Sequence of chain 1.B:
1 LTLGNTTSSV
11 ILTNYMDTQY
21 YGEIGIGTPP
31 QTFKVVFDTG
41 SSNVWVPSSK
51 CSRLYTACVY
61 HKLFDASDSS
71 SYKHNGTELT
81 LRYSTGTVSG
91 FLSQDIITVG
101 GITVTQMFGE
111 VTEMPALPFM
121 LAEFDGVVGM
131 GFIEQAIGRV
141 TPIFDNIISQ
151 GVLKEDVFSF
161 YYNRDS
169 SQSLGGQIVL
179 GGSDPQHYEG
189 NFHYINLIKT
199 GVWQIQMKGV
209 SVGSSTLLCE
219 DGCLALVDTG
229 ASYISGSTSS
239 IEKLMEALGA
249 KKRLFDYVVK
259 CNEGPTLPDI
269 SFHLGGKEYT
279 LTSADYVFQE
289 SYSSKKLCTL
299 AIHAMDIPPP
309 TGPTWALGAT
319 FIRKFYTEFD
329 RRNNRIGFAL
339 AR

Binding-site contacts:
Ligand atom C27 contacts residue PRO118 of chain 1.B at 3.6 Å (hydrophobic).
Ligand atom C28 contacts residue PHE124 of chain 1.B at 3.9 Å (hydrophobic).
Ligand atom C14 contacts residue ALA229 of chain 1.B at 3.7 Å (hydrophobic).
Ligand atom C28 contacts residue ALA122 of chain 1.B at 3.8 Å (hydrophobic).
Ligand atom C15 contacts residue THR85 of chain 1.B at 3.7 Å.
Ligand atom C20 contacts residue SER230 of chain 1.B at 3.6 Å.
Ligand atom C22 contacts residue SER230 of chain 1.B at 3.5 Å.
Ligand atom C3 contacts residue TYR83 of chain 1.B at 3.7 Å (hydrophobic).
Ligand atom N1 contacts residue ASP38 of chain 1.B at 2.8 Å (salt-bridge).
Ligand atom C29 contacts residue GLN19 of chain 1.B at 3.9 Å.
Ligand atom C9 contacts residue ASP226 of chain 1.B at 3.5 Å.
Ligand atom O8 contacts residue SER84 of chain 1.B at 3.6 Å.
Ligand atom C18 contacts residue MET303 of chain 1.B at 3.9 Å (hydrophobic).
Ligand atom C4 contacts residue THR85 of chain 1.B at 3.7 Å.
Ligand atom C11 contacts residue ASP38 of chain 1.B at 3.1 Å.
Ligand atom C23 contacts residue SER230 of chain 1.B at 3.7 Å.
Ligand atom C26 contacts residue PRO118 of chain 1.B at 3.7 Å (hydrophobic).
Ligand atom C17 contacts residue ALA229 of chain 1.B at 3.8 Å (hydrophobic).
Ligand atom O8 contacts residue THR85 of chain 1.B at 3.1 Å (h-bond).
Ligand atom C11 contacts residue TYR83 of chain 1.B at 3.7 Å (hydrophobic).
Ligand atom O8 contacts residue TYR83 of chain 1.B at 3.9 Å.
Ligand atom C17 contacts residue MET303 of chain 1.B at 3.6 Å (hydrophobic).
Ligand atom C23 contacts residue GLY228 of chain 1.B at 3.4 Å.
Ligand atom C14 contacts residue GLY228 of chain 1.B at 3.8 Å.
Ligand atom O30 contacts residue THR85 of chain 1.B at 3.8 Å.
Ligand atom C2 contacts residue ASP38 of chain 1.B at 3.6 Å.
Ligand atom C13 contacts residue ALA229 of chain 1.B at 3.7 Å (hydrophobic).
Ligand atom C6 contacts residue ASP226 of chain 1.B at 3.8 Å.
Ligand atom C21 contacts residue SER230 of chain 1.B at 3.1 Å.
Ligand atom C3 contacts residue THR85 of chain 1.B at 3.8 Å.
Ligand atom N7 contacts residue GLY40 of chain 1.B at 3.8 Å.
Ligand atom C15 contacts residue ALA229 of chain 1.B at 3.9 Å (hydrophobic).
Ligand atom C6 contacts residue ASP38 of chain 1.B at 3.6 Å.
Ligand atom C16 contacts residue SER230 of chain 1.B at 3.9 Å.
Ligand atom N19 contacts residue SER230 of chain 1.B at 3.7 Å.
Ligand atom C18 contacts residue ALA229 of chain 1.B at 3.5 Å (hydrophobic).
Ligand atom N7 contacts residue ASP38 of chain 1.B at 3.1 Å (salt-bridge).
Ligand atom N7 contacts residue ASP226 of chain 1.B at 2.8 Å (salt-bridge).
Ligand atom C12 contacts residue GLY228 of chain 1.B at 3.6 Å.
Ligand atom C14 contacts residue THR85 of chain 1.B at 3.7 Å.

This small molecule binds to this protein.
Small molecule (SMILES): [H]/N=C1/N[C@](C)(C(C)C)CC(=O)N1Cc1cccc(N2C[C@@H](c3ccccc3)CC2=O)c1